Binding-site contacts:
Ligand atom N2 contacts residue ASN122 of chain 1.B at 3.6 Å.
Ligand atom C1 contacts residue LYS131 of chain 1.B at 4.3 Å.
Ligand atom C7 contacts residue LYS133 of chain 1.B at 4.0 Å.
Ligand atom O6 contacts residue LYS131 of chain 1.B at 4.3 Å.
Ligand atom O7 contacts residue LYS133 of chain 1.B at 3.3 Å.
Ligand atom C5 contacts residue ASN122 of chain 1.B at 3.2 Å.
Ligand atom O5 contacts residue LYS131 of chain 1.B at 3.3 Å (salt-bridge).
Ligand atom C7 contacts residue ASN122 of chain 1.B at 4.1 Å.
Ligand atom C3 contacts residue ASN122 of chain 1.B at 4.0 Å.
Ligand atom C6 contacts residue LYS131 of chain 1.B at 3.3 Å.
Ligand atom C8 contacts residue PHE121 of chain 1.B at 4.2 Å (hydrophobic).
Ligand atom C2 contacts residue ASN122 of chain 1.B at 2.9 Å.
Ligand atom O5 contacts residue ASN122 of chain 1.B at 1.9 Å (h-bond).
Ligand atom C4 contacts residue ASN122 of chain 1.B at 4.2 Å.
Ligand atom N2 contacts residue GLN100 of chain 1.B at 4.3 Å.
Ligand atom C8 contacts residue SER120 of chain 1.B at 3.9 Å.
Ligand atom C5 contacts residue LYS131 of chain 1.B at 3.8 Å.
Ligand atom C8 contacts residue LYS133 of chain 1.B at 3.8 Å.
Ligand atom C1 contacts residue ASN122 of chain 1.B at 1.5 Å.
Ligand atom C8 contacts residue GLN100 of chain 1.B at 3.7 Å.
Ligand atom C6 contacts residue ASN122 of chain 1.B at 4.1 Å.
Ligand atom O7 contacts residue ASN122 of chain 1.B at 4.1 Å.

Sequence of chain 1.B:
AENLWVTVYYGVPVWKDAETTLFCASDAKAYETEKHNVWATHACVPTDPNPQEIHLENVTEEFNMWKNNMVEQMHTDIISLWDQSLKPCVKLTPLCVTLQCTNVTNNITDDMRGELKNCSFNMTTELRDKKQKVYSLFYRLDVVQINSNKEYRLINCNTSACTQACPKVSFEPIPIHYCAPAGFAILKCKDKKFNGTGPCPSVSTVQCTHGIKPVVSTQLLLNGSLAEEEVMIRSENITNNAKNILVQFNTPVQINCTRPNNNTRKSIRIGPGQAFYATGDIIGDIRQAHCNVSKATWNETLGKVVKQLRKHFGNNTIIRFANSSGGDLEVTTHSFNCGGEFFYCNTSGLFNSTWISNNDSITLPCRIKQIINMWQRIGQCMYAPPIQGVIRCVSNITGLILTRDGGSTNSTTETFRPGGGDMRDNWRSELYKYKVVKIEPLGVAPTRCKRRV

The protein below binds the small molecule below.
Small molecule (SMILES): CC(=O)N[C@H]1[C@H](O[C@H]2[C@H](O)[C@@H](NC(C)=O)CO[C@@H]2CO)O[C@H](CO)[C@@H](O[C@@H]2O[C@H](CO[C@H]3O[C@H](CO)[C@@H](O)[C@H](O[C@H]4O[C@H](CO)[C@@H](O)[C@H](O)[C@@H]4O)[C@@H]3O)[C@@H](O)[C@H](O[C@H]3O[C@H](CO)[C@@H](O)[C@H](O)[C@@H]3O[C@H]3O[C@H](CO)[C@@H](O)[C@H](O)[C@@H]3O[C@H]3O[C@H](CO)[C@@H](O)[C@H](O)[C@@H]3O)[C@@H]2O)[C@@H]1O